This small molecule binds to this protein.
Small molecule (SMILES): CC(=O)N[C@@H]1[C@@H](O)[C@H](O)[C@@H](CO)O[C@H]1O

Sequence of chain 1.B:
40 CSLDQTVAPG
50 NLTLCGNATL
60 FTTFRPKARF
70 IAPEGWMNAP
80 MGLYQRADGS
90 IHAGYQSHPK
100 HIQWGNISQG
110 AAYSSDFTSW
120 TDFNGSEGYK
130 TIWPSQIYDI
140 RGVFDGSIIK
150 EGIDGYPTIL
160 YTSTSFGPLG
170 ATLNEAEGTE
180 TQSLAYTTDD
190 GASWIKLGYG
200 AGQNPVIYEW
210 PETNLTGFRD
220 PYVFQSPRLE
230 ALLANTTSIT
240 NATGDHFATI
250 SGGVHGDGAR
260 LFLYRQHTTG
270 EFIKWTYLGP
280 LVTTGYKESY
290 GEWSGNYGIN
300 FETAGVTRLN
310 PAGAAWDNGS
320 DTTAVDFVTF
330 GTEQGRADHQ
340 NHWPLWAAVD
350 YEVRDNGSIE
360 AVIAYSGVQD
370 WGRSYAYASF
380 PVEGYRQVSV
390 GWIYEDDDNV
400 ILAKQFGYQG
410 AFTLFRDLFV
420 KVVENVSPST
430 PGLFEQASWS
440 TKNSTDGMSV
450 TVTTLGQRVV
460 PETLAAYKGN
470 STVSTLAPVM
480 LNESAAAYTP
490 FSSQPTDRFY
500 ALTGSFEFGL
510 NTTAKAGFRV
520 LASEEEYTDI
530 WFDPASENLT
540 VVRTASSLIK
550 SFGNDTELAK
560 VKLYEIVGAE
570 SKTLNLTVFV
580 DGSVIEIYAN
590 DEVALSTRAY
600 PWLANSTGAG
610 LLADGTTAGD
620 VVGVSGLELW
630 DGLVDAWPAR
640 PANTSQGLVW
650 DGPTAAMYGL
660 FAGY

Binding-site contacts:
Ligand atom O6 contacts residue ASN442 of chain 1.B at 4.4 Å.
Ligand atom C5 contacts residue PHE433 of chain 1.B at 3.2 Å (hydrophobic).
Ligand atom O5 contacts residue PHE433 of chain 1.B at 3.5 Å.
Ligand atom C7 contacts residue ASN442 of chain 1.B at 3.3 Å.
Ligand atom O6 contacts residue PRO427 of chain 1.B at 3.5 Å.
Ligand atom C1 contacts residue PHE433 of chain 1.B at 4.0 Å (hydrophobic).
Ligand atom C6 contacts residue PRO427 of chain 1.B at 3.6 Å (hydrophobic).
Ligand atom C3 contacts residue ASN442 of chain 1.B at 3.8 Å.
Ligand atom O7 contacts residue ASN442 of chain 1.B at 3.2 Å (h-bond).
Ligand atom N2 contacts residue ASN442 of chain 1.B at 3.0 Å (h-bond).
Ligand atom C1 contacts residue ASN442 of chain 1.B at 1.4 Å.
Ligand atom C5 contacts residue ASN442 of chain 1.B at 3.7 Å.
Ligand atom O5 contacts residue ASN442 of chain 1.B at 2.3 Å (h-bond).
Ligand atom C6 contacts residue PHE433 of chain 1.B at 3.6 Å (hydrophobic).
Ligand atom O6 contacts residue GLY446 of chain 1.B at 3.3 Å (h-bond).
Ligand atom C8 contacts residue ASN442 of chain 1.B at 4.5 Å.
Ligand atom C2 contacts residue ASN442 of chain 1.B at 2.5 Å.
Ligand atom C4 contacts residue ASN442 of chain 1.B at 4.2 Å.